Binding-site contacts:
Ligand atom O1B contacts residue GLY132 of chain 1.A at 3.0 Å (h-bond).
Ligand atom N1 contacts residue ASN86 of chain 1.A at 3.4 Å (h-bond).
Ligand atom O3G contacts residue LYS133 of chain 1.A at 2.8 Å (salt-bridge).
Ligand atom O3A contacts residue GLY132 of chain 1.A at 3.1 Å (h-bond).
Ligand atom O2G contacts residue MG1 of chain 1.B at 2.6 Å.
Ligand atom C5 contacts residue VAL88 of chain 1.A at 3.6 Å (hydrophobic).
Ligand atom O1B contacts residue ASN130 of chain 1.A at 3.5 Å (h-bond).
Ligand atom O6 contacts residue SER87 of chain 1.A at 2.7 Å (h-bond).
Ligand atom C5' contacts residue ASN130 of chain 1.A at 3.2 Å.
Ligand atom O6 contacts residue ASN58 of chain 1.A at 3.3 Å (h-bond).
Ligand atom O3A contacts residue ASN130 of chain 1.A at 3.6 Å.
Ligand atom C6 contacts residue LYS59 of chain 1.A at 3.5 Å.
Ligand atom O1A contacts residue SER134 of chain 1.A at 3.4 Å (h-bond).
Ligand atom N2 contacts residue LYS62 of chain 1.A at 3.2 Å.
Ligand atom O1A contacts residue THR135 of chain 1.A at 2.6 Å (h-bond).
Ligand atom O3G contacts residue ASN130 of chain 1.A at 3.3 Å (h-bond).
Ligand atom O3G contacts residue PRO129 of chain 1.A at 3.3 Å.
Ligand atom C5 contacts residue LYS59 of chain 1.A at 3.5 Å.
Ligand atom N3B contacts residue ASN130 of chain 1.A at 3.3 Å (h-bond).
Ligand atom C6 contacts residue ASN86 of chain 1.A at 3.5 Å.
Ligand atom C8 contacts residue THR135 of chain 1.A at 3.5 Å.
Ligand atom N2 contacts residue ASP61 of chain 1.A at 2.8 Å (salt-bridge).
Ligand atom O6 contacts residue LYS59 of chain 1.A at 3.1 Å (salt-bridge).
Ligand atom O1B contacts residue VAL131 of chain 1.A at 3.2 Å (h-bond).
Ligand atom O1A contacts residue GLY132 of chain 1.A at 3.4 Å.
Ligand atom N7 contacts residue ASN58 of chain 1.A at 2.9 Å (h-bond).
Ligand atom O2B contacts residue SER134 of chain 1.A at 2.9 Å (h-bond).
Ligand atom O4' contacts residue LYS59 of chain 1.A at 3.4 Å (salt-bridge).
Ligand atom O5' contacts residue THR135 of chain 1.A at 3.4 Å (h-bond).
Ligand atom PA contacts residue THR135 of chain 1.A at 3.6 Å.
Ligand atom N1 contacts residue ASP61 of chain 1.A at 2.8 Å (salt-bridge).
Ligand atom O3G contacts residue GLY174 of chain 1.A at 3.2 Å.
Ligand atom O6 contacts residue ASN86 of chain 1.A at 3.2 Å.
Ligand atom C2' contacts residue THR135 of chain 1.A at 3.6 Å.
Ligand atom PB contacts residue LYS133 of chain 1.A at 3.5 Å.
Ligand atom O2B contacts residue LYS133 of chain 1.A at 3.5 Å (salt-bridge).
Ligand atom C4 contacts residue VAL88 of chain 1.A at 3.4 Å (hydrophobic).
Ligand atom N1 contacts residue LYS59 of chain 1.A at 3.5 Å.
Ligand atom O2B contacts residue MG1 of chain 1.B at 2.5 Å.
Ligand atom O1B contacts residue LYS133 of chain 1.A at 2.8 Å (salt-bridge).

Sequence of chain 1.A:
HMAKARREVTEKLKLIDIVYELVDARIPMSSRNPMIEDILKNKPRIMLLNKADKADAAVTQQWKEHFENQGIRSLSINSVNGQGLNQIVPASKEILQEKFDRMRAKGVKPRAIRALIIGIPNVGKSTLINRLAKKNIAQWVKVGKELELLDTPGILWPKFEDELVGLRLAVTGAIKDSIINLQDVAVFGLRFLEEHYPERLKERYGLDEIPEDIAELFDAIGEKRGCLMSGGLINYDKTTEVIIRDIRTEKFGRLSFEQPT

This small molecule binds to this protein.
Small molecule (SMILES): Nc1nc2c(ncn2[C@@H]2O[C@H](CO[P](=O)(O)O[P](=O)(O)NP(=O)(O)O)[C@@H](O)[C@H]2O)c(=O)[nH]1